Binding-site contacts:
Ligand atom CAJ contacts residue GLY107 of chain 1.A at 3.7 Å.
Ligand atom C2 contacts residue LEU35 of chain 1.A at 3.7 Å (hydrophobic).
Ligand atom C6 contacts residue LEU155 of chain 1.A at 3.4 Å (hydrophobic).
Ligand atom NAC contacts residue ASP111 of chain 1.A at 3.4 Å.
Ligand atom CAH contacts residue TYR103 of chain 1.A at 3.9 Å (hydrophobic).
Ligand atom OAE contacts residue LYS300 of chain 1.A at 3.8 Å.
Ligand atom N1 contacts residue TYR103 of chain 1.A at 3.8 Å.
Ligand atom CAB contacts residue LEU35 of chain 1.A at 3.7 Å (hydrophobic).
Ligand atom CAR contacts residue GLY107 of chain 1.A at 3.6 Å.
Ligand atom CAT contacts residue GLY107 of chain 1.A at 3.9 Å.
Ligand atom CAH contacts residue GLY105 of chain 1.A at 3.4 Å.
Ligand atom CAK contacts residue ASP111 of chain 1.A at 3.7 Å.
Ligand atom C6 contacts residue ALA56 of chain 1.A at 3.9 Å (hydrophobic).
Ligand atom CAK contacts residue LEU35 of chain 1.A at 3.8 Å (hydrophobic).
Ligand atom CAH contacts residue CYS104 of chain 1.A at 2.8 Å (hydrophobic).
Ligand atom CAR contacts residue LEU35 of chain 1.A at 3.9 Å (hydrophobic).
Ligand atom CAI contacts residue LEU35 of chain 1.A at 3.7 Å (hydrophobic).
Ligand atom NAZ contacts residue LEU155 of chain 1.A at 3.4 Å.
Ligand atom OAF contacts residue LYS300 of chain 1.A at 3.7 Å.
Ligand atom NAP contacts residue LEU35 of chain 1.A at 3.7 Å.
Ligand atom CAK contacts residue GLY107 of chain 1.A at 3.9 Å.
Ligand atom CAH contacts residue GLY107 of chain 1.A at 3.6 Å.
Ligand atom CAA contacts residue MET101 of chain 1.A at 3.9 Å (hydrophobic).
Ligand atom CAJ contacts residue GLY105 of chain 1.A at 3.4 Å.
Ligand atom OAE contacts residue LEU35 of chain 1.A at 3.5 Å (h-bond).
Ligand atom CAR contacts residue CYS104 of chain 1.A at 3.1 Å (hydrophobic).
Ligand atom N3 contacts residue LEU35 of chain 1.A at 3.8 Å.
Ligand atom CAA contacts residue GLU102 of chain 1.A at 3.4 Å.
Ligand atom C2 contacts residue CYS104 of chain 1.A at 3.6 Å (hydrophobic).
Ligand atom CAB contacts residue VAL43 of chain 1.A at 3.7 Å (hydrophobic).
Ligand atom NAP contacts residue CYS104 of chain 1.A at 2.6 Å (h-bond).
Ligand atom CAU contacts residue LEU155 of chain 1.A at 3.6 Å (hydrophobic).
Ligand atom CAI contacts residue GLY107 of chain 1.A at 3.8 Å.
Ligand atom C4 contacts residue LEU155 of chain 1.A at 3.6 Å (hydrophobic).
Ligand atom SAQ contacts residue ASP166 of chain 1.A at 3.6 Å.
Ligand atom C6 contacts residue GLU102 of chain 1.A at 3.4 Å.
Ligand atom N1 contacts residue CYS104 of chain 1.A at 3.1 Å (h-bond).
Ligand atom CAY contacts residue LEU155 of chain 1.A at 3.6 Å (hydrophobic).
Ligand atom NAP contacts residue TYR103 of chain 1.A at 3.6 Å.
Ligand atom C5 contacts residue LEU155 of chain 1.A at 3.2 Å (hydrophobic).

This protein binds this small molecule.
Small molecule (SMILES): CN1C(=O)c2sccc2N(C)c2nc(Nc3ccc(S(N)(=O)=O)cc3)ncc21

Sequence of chain 1.A:
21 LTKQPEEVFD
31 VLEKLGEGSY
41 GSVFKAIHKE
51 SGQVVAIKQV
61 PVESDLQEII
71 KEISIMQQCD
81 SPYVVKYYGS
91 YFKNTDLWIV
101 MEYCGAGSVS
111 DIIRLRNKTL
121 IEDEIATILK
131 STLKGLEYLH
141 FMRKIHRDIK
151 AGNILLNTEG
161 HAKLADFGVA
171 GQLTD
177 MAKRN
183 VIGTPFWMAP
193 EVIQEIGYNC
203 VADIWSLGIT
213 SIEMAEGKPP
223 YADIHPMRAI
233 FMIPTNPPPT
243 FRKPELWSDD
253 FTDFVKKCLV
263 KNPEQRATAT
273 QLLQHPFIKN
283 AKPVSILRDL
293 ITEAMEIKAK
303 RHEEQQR